Sequence of chain 1.C:
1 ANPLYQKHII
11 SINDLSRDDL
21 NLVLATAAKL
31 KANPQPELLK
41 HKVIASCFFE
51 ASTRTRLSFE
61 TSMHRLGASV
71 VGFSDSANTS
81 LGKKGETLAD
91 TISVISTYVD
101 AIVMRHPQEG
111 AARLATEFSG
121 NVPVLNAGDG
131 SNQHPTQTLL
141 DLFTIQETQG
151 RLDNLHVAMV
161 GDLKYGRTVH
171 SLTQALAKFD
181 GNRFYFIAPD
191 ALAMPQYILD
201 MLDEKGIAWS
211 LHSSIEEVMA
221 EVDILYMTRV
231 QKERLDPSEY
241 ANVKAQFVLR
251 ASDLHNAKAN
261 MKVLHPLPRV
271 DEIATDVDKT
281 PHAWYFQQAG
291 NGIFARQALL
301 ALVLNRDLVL

A protein and the small-molecule ligand that binds it are described below.
Small molecule (SMILES): O=C(O)C[C@H](NC(=O)CP(=O)(O)O)C(=O)O

Sequence of chain 2.C:
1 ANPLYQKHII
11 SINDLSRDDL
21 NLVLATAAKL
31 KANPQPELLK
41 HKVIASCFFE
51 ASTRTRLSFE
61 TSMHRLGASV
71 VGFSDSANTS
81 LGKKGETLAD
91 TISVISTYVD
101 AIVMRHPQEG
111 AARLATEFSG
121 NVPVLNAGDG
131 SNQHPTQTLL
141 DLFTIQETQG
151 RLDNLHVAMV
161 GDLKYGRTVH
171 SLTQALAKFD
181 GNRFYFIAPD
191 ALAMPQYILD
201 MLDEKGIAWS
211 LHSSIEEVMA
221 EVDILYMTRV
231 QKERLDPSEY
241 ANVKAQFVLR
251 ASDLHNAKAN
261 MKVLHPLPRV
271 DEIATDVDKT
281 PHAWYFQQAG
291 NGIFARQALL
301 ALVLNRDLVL

Binding-site contacts:
Ligand atom N2 contacts residue LEU267 of chain 2.C at 2.8 Å (h-bond).
Ligand atom C1 contacts residue LEU267 of chain 2.C at 3.5 Å (hydrophobic).
Ligand atom P contacts residue THR53 of chain 2.C at 3.6 Å.
Ligand atom O3P contacts residue THR53 of chain 2.C at 3.6 Å (h-bond).
Ligand atom O5 contacts residue ARG229 of chain 2.C at 2.8 Å (salt-bridge).
Ligand atom O1P contacts residue SER80 of chain 1.C at 3.1 Å (h-bond).
Ligand atom C3 contacts residue LEU267 of chain 2.C at 3.6 Å (hydrophobic).
Ligand atom C3 contacts residue THR168 of chain 2.C at 3.7 Å.
Ligand atom O2 contacts residue HIS134 of chain 2.C at 3.4 Å.
Ligand atom C4 contacts residue ARG167 of chain 2.C at 3.5 Å.
Ligand atom O2P contacts residue THR53 of chain 2.C at 2.9 Å (h-bond).
Ligand atom C1P contacts residue ARG54 of chain 2.C at 3.3 Å.
Ligand atom P contacts residue ARG54 of chain 2.C at 3.8 Å.
Ligand atom O3 contacts residue ARG105 of chain 2.C at 3.4 Å (salt-bridge).
Ligand atom O1 contacts residue THR55 of chain 2.C at 3.0 Å (h-bond).
Ligand atom C5 contacts residue ARG229 of chain 2.C at 3.5 Å.
Ligand atom O1P contacts residue LYS84 of chain 1.C at 3.0 Å (salt-bridge).
Ligand atom O3 contacts residue ARG167 of chain 2.C at 2.8 Å (salt-bridge).
Ligand atom C2 contacts residue THR168 of chain 2.C at 3.7 Å.
Ligand atom O4 contacts residue ARG229 of chain 2.C at 2.9 Å (salt-bridge).
Ligand atom O3P contacts residue THR55 of chain 2.C at 2.8 Å (h-bond).
Ligand atom C4 contacts residue HIS134 of chain 2.C at 3.7 Å.
Ligand atom O3P contacts residue ARG54 of chain 2.C at 3.5 Å (salt-bridge).
Ligand atom O4 contacts residue LYS84 of chain 1.C at 2.8 Å (salt-bridge).
Ligand atom O5 contacts residue GLN231 of chain 2.C at 2.9 Å (h-bond).
Ligand atom O3P contacts residue SER52 of chain 2.C at 2.6 Å (h-bond).
Ligand atom P contacts residue ARG105 of chain 2.C at 3.7 Å.
Ligand atom C5 contacts residue GLN231 of chain 2.C at 3.5 Å.
Ligand atom C2 contacts residue LEU267 of chain 2.C at 3.7 Å (hydrophobic).
Ligand atom O1P contacts residue ARG105 of chain 2.C at 2.9 Å (salt-bridge).
Ligand atom O3 contacts residue LYS84 of chain 1.C at 3.1 Å (salt-bridge).
Ligand atom C5 contacts residue LEU267 of chain 2.C at 3.6 Å (hydrophobic).
Ligand atom O1 contacts residue ARG105 of chain 2.C at 2.8 Å (salt-bridge).
Ligand atom O3P contacts residue ARG105 of chain 2.C at 3.3 Å (salt-bridge).
Ligand atom P contacts residue SER80 of chain 1.C at 3.6 Å.
Ligand atom O1 contacts residue HIS134 of chain 2.C at 2.8 Å (h-bond).
Ligand atom O2P contacts residue SER80 of chain 1.C at 3.0 Å (h-bond).
Ligand atom O2P contacts residue ARG54 of chain 2.C at 2.9 Å (salt-bridge).
Ligand atom C1P contacts residue LEU267 of chain 2.C at 3.3 Å (hydrophobic).
Ligand atom O2 contacts residue ARG167 of chain 2.C at 2.7 Å (salt-bridge).